Sequence of chain 1.D:
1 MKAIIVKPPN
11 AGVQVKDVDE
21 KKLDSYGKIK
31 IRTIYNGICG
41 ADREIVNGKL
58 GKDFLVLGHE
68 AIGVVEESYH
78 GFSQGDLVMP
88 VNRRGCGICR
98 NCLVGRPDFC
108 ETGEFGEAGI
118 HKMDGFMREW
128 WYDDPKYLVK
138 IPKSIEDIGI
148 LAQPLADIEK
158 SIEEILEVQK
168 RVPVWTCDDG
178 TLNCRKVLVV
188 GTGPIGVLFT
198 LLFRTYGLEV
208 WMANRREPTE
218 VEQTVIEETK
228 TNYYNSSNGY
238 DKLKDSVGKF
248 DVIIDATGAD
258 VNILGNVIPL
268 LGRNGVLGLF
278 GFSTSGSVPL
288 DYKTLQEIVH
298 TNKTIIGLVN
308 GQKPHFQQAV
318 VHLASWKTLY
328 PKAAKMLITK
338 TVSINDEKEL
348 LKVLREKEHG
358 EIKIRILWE

Binding-site contacts:
Ligand atom O4 contacts residue ARG201 of chain 1.D at 3.7 Å.
Ligand atom C2 contacts residue GLN314 of chain 1.C at 3.9 Å.
Ligand atom C5 contacts residue THR202 of chain 1.D at 4.5 Å.
Ligand atom O5 contacts residue LYS137 of chain 1.C at 4.2 Å.
Ligand atom C1 contacts residue LYS137 of chain 1.C at 3.4 Å.
Ligand atom C3 contacts residue ARG201 of chain 1.D at 4.4 Å.
Ligand atom C5 contacts residue VAL317 of chain 1.C at 3.6 Å (hydrophobic).
Ligand atom C5 contacts residue VAL318 of chain 1.C at 3.8 Å (hydrophobic).
Ligand atom O4 contacts residue VAL318 of chain 1.C at 3.6 Å.
Ligand atom C5 contacts residue GLN314 of chain 1.C at 3.2 Å.
Ligand atom O3 contacts residue THR202 of chain 1.D at 4.3 Å.
Ligand atom O5 contacts residue GLN314 of chain 1.C at 3.4 Å (h-bond).
Ligand atom C4 contacts residue ARG201 of chain 1.D at 4.5 Å.
Ligand atom O1 contacts residue LYS137 of chain 1.C at 2.7 Å (salt-bridge).
Ligand atom C1 contacts residue VAL317 of chain 1.C at 4.4 Å (hydrophobic).
Ligand atom O2 contacts residue LYS137 of chain 1.C at 3.7 Å.
Ligand atom O4 contacts residue THR202 of chain 1.D at 2.7 Å (h-bond).
Ligand atom O3 contacts residue GLY204 of chain 1.D at 3.4 Å.
Ligand atom O1 contacts residue PRO139 of chain 1.C at 4.3 Å.
Ligand atom O2 contacts residue GLN314 of chain 1.C at 4.2 Å.
Ligand atom O1 contacts residue VAL317 of chain 1.C at 4.1 Å.
Ligand atom C4 contacts residue GLN314 of chain 1.C at 4.2 Å.
Ligand atom C4 contacts residue VAL318 of chain 1.C at 4.2 Å (hydrophobic).
Ligand atom C4 contacts residue THR202 of chain 1.D at 3.5 Å.
Ligand atom C1 contacts residue VAL136 of chain 1.C at 4.5 Å (hydrophobic).
Ligand atom O3 contacts residue ARG201 of chain 1.D at 3.4 Å (salt-bridge).
Ligand atom C1 contacts residue GLN314 of chain 1.C at 3.9 Å.
Ligand atom O5 contacts residue VAL317 of chain 1.C at 3.6 Å.

The protein below binds the small molecule below.
Small molecule (SMILES): O[C@@H]1[C@@H](O)[C@@H](O)OC[C@H]1O

Sequence of chain 1.C:
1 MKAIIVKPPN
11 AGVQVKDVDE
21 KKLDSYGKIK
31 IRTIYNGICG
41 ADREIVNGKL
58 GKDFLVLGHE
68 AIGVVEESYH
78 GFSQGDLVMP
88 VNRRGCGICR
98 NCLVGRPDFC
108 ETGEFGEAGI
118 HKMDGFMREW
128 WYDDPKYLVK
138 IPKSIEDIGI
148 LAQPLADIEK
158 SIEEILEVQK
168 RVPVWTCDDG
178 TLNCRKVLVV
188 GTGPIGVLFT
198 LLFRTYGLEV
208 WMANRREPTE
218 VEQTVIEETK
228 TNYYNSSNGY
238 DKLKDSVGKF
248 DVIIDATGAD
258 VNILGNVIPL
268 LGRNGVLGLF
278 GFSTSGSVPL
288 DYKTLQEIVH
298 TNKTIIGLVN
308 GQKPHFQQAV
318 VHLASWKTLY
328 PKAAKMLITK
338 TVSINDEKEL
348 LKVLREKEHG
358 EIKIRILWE